Sequence of chain 1.B:
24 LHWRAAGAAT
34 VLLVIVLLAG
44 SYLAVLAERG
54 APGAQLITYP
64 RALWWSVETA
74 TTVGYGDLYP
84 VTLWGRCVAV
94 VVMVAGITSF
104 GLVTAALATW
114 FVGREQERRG

Sequence of chain 1.A:
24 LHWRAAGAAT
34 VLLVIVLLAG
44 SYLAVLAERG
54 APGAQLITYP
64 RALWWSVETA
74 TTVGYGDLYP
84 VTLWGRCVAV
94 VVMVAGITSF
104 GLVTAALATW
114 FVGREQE

Binding-site contacts:
Ligand atom C22 contacts residue THR75 of chain 1.B at 3.7 Å.
Ligand atom C12 contacts residue ILE100 of chain 1.D at 4.4 Å (hydrophobic).
Ligand atom C32 contacts residue THR75 of chain 1.A at 4.3 Å.
Ligand atom C21 contacts residue THR75 of chain 1.B at 4.1 Å.
Ligand atom C31 contacts residue THR75 of chain 1.A at 3.9 Å.
Ligand atom C11 contacts residue THR75 of chain 1.D at 4.3 Å.
Ligand atom C32 contacts residue ILE100 of chain 1.A at 3.6 Å (hydrophobic).

A protein and the small-molecule ligand that binds it are described below.
Small molecule (SMILES): CCCC[N+](CCCC)(CCCC)CCCC

Sequence of chain 1.D:
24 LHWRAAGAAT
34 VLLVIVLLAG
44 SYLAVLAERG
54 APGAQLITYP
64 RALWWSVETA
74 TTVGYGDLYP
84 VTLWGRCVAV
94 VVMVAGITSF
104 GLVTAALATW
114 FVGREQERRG